The protein below binds the small molecule below.
Small molecule (SMILES): CN(Cc1cnc2nc(N)nc(N)c2n1)c1ccc(C(=O)N[C@@H](CCC(=O)O)C(=O)O)cc1

Binding-site contacts:
Ligand atom OE1 contacts residue ARG212 of chain 1.A at 2.9 Å (salt-bridge).
Ligand atom NA4 contacts residue CYS204 of chain 1.A at 3.3 Å (h-bond).
Ligand atom O1 contacts residue ARG208 of chain 1.A at 3.0 Å (salt-bridge).
Ligand atom C6 contacts residue TYR259 of chain 1.A at 3.4 Å (hydrophobic).
Ligand atom C7 contacts residue TYR259 of chain 1.A at 3.0 Å (hydrophobic).
Ligand atom CM contacts residue ALA280 of chain 1.A at 3.3 Å (hydrophobic).
Ligand atom N3 contacts residue TYR259 of chain 1.A at 3.1 Å.
Ligand atom N8 contacts residue TYR259 of chain 1.A at 3.2 Å.
Ligand atom N1 contacts residue ARG254 of chain 1.A at 2.9 Å (salt-bridge).
Ligand atom NA2 contacts residue LEU260 of chain 1.A at 3.1 Å (h-bond).
Ligand atom N5 contacts residue TYR259 of chain 1.A at 3.5 Å.
Ligand atom C13 contacts residue ARG208 of chain 1.A at 3.3 Å.
Ligand atom NA4 contacts residue TYR259 of chain 1.A at 3.2 Å (h-bond).
Ligand atom C4 contacts residue TYR259 of chain 1.A at 3.3 Å (hydrophobic).
Ligand atom N3 contacts residue LEU260 of chain 1.A at 3.3 Å (h-bond).
Ligand atom OE2 contacts residue SER210 of chain 1.A at 3.1 Å.
Ligand atom N5 contacts residue ALA206 of chain 1.A at 3.4 Å.
Ligand atom C12 contacts residue ARG209 of chain 1.A at 3.6 Å.
Ligand atom OE2 contacts residue SER211 of chain 1.A at 2.7 Å (h-bond).
Ligand atom C13 contacts residue VAL184 of chain 1.A at 3.6 Å (hydrophobic).
Ligand atom C12 contacts residue SER210 of chain 1.A at 3.6 Å.
Ligand atom OE1 contacts residue SER210 of chain 1.A at 2.5 Å (h-bond).
Ligand atom NA2 contacts residue ASP255 of chain 1.A at 3.5 Å (salt-bridge).
Ligand atom C14 contacts residue VAL184 of chain 1.A at 3.6 Å (hydrophobic).
Ligand atom CT contacts residue ARG208 of chain 1.A at 3.1 Å.
Ligand atom C2 contacts residue ARG254 of chain 1.A at 3.6 Å.
Ligand atom NA2 contacts residue ASN256 of chain 1.A at 2.8 Å (h-bond).
Ligand atom C8A contacts residue TYR259 of chain 1.A at 3.5 Å (hydrophobic).
Ligand atom C8A contacts residue ARG254 of chain 1.A at 3.6 Å.
Ligand atom C contacts residue VAL184 of chain 1.A at 3.4 Å (hydrophobic).
Ligand atom C15 contacts residue TRP214 of chain 1.A at 3.5 Å (hydrophobic).
Ligand atom O contacts residue ARG212 of chain 1.A at 3.4 Å (salt-bridge).
Ligand atom C11 contacts residue VAL184 of chain 1.A at 3.2 Å (hydrophobic).
Ligand atom N contacts residue ARG209 of chain 1.A at 3.5 Å (salt-bridge).
Ligand atom CD contacts residue SER210 of chain 1.A at 3.3 Å.
Ligand atom C12 contacts residue VAL184 of chain 1.A at 3.4 Å (hydrophobic).
Ligand atom O2 contacts residue ARG208 of chain 1.A at 2.9 Å (salt-bridge).
Ligand atom NA2 contacts residue ARG254 of chain 1.A at 3.6 Å.
Ligand atom N3 contacts residue VAL261 of chain 1.A at 3.3 Å.
Ligand atom O2 contacts residue ARG209 of chain 1.A at 3.5 Å (salt-bridge).

Sequence of chain 1.A:
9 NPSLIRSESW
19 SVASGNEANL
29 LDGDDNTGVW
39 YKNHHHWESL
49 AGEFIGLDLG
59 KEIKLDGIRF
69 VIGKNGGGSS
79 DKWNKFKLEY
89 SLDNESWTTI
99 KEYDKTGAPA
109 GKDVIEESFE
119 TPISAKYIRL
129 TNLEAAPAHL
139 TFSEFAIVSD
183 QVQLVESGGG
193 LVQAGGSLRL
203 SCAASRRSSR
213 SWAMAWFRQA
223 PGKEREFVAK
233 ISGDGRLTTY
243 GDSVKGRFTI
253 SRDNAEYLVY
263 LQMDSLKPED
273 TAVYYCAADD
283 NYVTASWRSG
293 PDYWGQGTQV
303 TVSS